Sequence of chain 1.A:
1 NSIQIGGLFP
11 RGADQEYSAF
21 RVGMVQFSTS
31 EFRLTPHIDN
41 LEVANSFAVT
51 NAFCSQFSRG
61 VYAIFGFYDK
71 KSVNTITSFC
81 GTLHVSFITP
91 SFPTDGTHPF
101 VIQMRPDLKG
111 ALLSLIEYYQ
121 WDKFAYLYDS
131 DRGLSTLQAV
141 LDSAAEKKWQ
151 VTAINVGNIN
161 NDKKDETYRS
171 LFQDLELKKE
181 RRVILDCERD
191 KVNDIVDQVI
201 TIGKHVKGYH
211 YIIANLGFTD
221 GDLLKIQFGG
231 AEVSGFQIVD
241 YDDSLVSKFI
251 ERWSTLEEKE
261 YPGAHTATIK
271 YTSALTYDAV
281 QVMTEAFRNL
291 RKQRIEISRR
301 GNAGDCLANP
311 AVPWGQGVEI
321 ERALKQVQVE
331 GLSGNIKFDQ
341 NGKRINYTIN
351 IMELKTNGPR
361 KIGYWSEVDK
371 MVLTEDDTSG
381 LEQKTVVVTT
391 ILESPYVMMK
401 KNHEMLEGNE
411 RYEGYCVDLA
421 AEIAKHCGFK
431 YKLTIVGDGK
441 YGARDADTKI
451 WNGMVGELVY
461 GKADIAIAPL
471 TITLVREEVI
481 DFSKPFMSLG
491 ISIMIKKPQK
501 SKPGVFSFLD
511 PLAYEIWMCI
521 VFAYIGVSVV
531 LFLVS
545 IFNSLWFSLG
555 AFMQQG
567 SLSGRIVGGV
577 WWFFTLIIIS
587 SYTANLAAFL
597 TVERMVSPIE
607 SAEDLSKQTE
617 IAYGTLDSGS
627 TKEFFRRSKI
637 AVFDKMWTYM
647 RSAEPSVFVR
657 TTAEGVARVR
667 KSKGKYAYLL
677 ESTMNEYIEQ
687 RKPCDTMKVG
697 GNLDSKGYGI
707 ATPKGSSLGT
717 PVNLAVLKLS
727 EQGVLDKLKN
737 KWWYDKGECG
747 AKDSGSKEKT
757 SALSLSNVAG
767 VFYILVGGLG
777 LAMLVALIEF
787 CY

This small molecule binds to this protein.
Small molecule (SMILES): CNC(=O)N1N=C(c2ccc(N)cc2)c2cc3c(cc2C[C@H]1C)OCO3

Sequence of chain 1.B:
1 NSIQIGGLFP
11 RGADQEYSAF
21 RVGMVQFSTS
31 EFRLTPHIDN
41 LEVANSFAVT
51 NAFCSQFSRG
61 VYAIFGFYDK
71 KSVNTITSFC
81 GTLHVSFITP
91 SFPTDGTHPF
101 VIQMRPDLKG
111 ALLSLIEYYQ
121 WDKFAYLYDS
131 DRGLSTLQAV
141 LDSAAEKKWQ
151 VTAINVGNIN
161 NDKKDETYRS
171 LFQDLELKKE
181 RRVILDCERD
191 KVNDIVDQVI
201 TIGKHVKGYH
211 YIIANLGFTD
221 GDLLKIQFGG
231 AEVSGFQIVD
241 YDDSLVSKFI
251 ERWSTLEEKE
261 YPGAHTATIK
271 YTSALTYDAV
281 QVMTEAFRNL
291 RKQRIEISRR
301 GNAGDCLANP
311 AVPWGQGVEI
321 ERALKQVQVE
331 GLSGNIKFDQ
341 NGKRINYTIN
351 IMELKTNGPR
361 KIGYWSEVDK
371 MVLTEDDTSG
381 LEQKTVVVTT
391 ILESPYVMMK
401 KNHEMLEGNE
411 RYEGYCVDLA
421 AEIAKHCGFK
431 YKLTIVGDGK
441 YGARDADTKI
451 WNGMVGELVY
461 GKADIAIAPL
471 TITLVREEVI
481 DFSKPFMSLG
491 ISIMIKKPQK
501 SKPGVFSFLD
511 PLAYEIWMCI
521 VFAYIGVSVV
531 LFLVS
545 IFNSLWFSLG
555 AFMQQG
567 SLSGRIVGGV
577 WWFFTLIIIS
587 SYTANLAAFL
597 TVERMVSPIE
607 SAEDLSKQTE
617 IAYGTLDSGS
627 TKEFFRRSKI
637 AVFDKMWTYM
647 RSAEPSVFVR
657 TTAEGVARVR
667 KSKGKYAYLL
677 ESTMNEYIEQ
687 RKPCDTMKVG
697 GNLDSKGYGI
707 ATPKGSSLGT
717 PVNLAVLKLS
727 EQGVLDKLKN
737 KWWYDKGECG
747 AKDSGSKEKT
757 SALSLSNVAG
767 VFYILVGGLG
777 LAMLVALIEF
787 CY

Binding-site contacts:
Ligand atom C25 contacts residue ASP510 of chain 1.B at 3.2 Å.
Ligand atom C08 contacts residue PRO511 of chain 1.B at 3.8 Å (hydrophobic).
Ligand atom C25 contacts residue PHE595 of chain 1.B at 3.5 Å (hydrophobic).
Ligand atom C07 contacts residue ASP510 of chain 1.B at 3.8 Å.
Ligand atom C22 contacts residue SER507 of chain 1.B at 3.4 Å.
Ligand atom C06 contacts residue PHE595 of chain 1.B at 3.6 Å (hydrophobic).
Ligand atom C18 contacts residue LEU596 of chain 1.B at 3.9 Å (hydrophobic).
Ligand atom C19 contacts residue ASN763 of chain 1.B at 3.5 Å.
Ligand atom C13 contacts residue SER501 of chain 1.B at 3.3 Å.
Ligand atom C18 contacts residue ASN763 of chain 1.B at 4.0 Å.
Ligand atom C21 contacts residue PHE508 of chain 1.B at 3.7 Å (hydrophobic).
Ligand atom C20 contacts residue LEU592 of chain 1.B at 3.7 Å (hydrophobic).
Ligand atom C25 contacts residue PRO511 of chain 1.B at 3.6 Å (hydrophobic).
Ligand atom C07 contacts residue PRO511 of chain 1.B at 3.8 Å (hydrophobic).
Ligand atom C02 contacts residue SER501 of chain 1.B at 3.8 Å.
Ligand atom C01 contacts residue SER501 of chain 1.B at 3.9 Å.
Ligand atom N23 contacts residue LEU592 of chain 1.B at 3.7 Å.
Ligand atom N23 contacts residue TYR588 of chain 1.B at 3.4 Å (h-bond).
Ligand atom O26 contacts residue PHE595 of chain 1.B at 3.4 Å.
Ligand atom C21 contacts residue ASN763 of chain 1.B at 3.0 Å.
Ligand atom C19 contacts residue LEU592 of chain 1.B at 3.2 Å (hydrophobic).
Ligand atom C16 contacts residue SER501 of chain 1.B at 3.5 Å.
Ligand atom N23 contacts residue ASN763 of chain 1.B at 3.5 Å (h-bond).
Ligand atom C16 contacts residue SER760 of chain 1.B at 3.2 Å.
Ligand atom C17 contacts residue LEU592 of chain 1.B at 3.7 Å (hydrophobic).
Ligand atom C20 contacts residue ASN763 of chain 1.B at 3.0 Å.
Ligand atom O26 contacts residue ASP510 of chain 1.B at 3.8 Å.
Ligand atom O14 contacts residue SER501 of chain 1.B at 2.3 Å (h-bond).
Ligand atom C17 contacts residue ASN763 of chain 1.B at 4.0 Å.
Ligand atom N23 contacts residue SER587 of chain 1.A at 3.5 Å (h-bond).
Ligand atom C22 contacts residue ASN763 of chain 1.B at 3.5 Å.
Ligand atom C18 contacts residue LEU592 of chain 1.B at 3.2 Å (hydrophobic).
Ligand atom C06 contacts residue ASP510 of chain 1.B at 3.8 Å.
Ligand atom C05 contacts residue PHE595 of chain 1.B at 3.9 Å (hydrophobic).
Ligand atom C16 contacts residue ASN763 of chain 1.B at 4.0 Å.
Ligand atom N15 contacts residue ASN763 of chain 1.B at 3.8 Å.
Ligand atom O24 contacts residue ASP510 of chain 1.B at 3.1 Å.
Ligand atom O24 contacts residue PRO511 of chain 1.B at 2.9 Å (h-bond).
Ligand atom C16 contacts residue SER762 of chain 1.B at 4.0 Å.
Ligand atom N15 contacts residue SER501 of chain 1.B at 3.9 Å.